This small molecule binds to this protein.
Small molecule (SMILES): CC[C@H](C)[C@H](NC(=O)[C@H](CC(C)C)NC(=O)[C@H](CO)NC(=O)[C@H](CC1=CNCN1)NC(=O)[C@@H](NC(=O)[C@H](CC(C)C)NC(=O)[C@H](CO)NC(=O)[C@@H](NC(=O)[C@H](Cc1ccc(O)cc1)NC(=O)[C@H](CC(N)=O)NC(=O)[C@@H]([NH3+])CC(N)=O)[C@@H](C)O)[C@@H](C)CC)C(=O)N[C@@H](CCC(=O)O)C(=O)N[C@H](C=O)CCC(=O)O

Sequence of chain 3.A:
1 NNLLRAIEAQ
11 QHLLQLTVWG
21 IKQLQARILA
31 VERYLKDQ

Sequence of chain 1.A:
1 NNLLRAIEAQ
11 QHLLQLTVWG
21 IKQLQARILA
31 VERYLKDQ

Binding-site contacts:
Ligand atom ND2 contacts residue ASP13 of chain 3.B at 3.4 Å (salt-bridge).
Ligand atom C contacts residue ASN2 of chain 1.A at 3.3 Å.
Ligand atom CB contacts residue ASN2 of chain 1.A at 3.3 Å.
Ligand atom CD1 contacts residue ALA6 of chain 1.A at 3.4 Å (hydrophobic).
Ligand atom OD1 contacts residue ARG14 of chain 3.B at 3.2 Å (salt-bridge).
Ligand atom OD1 contacts residue ASP13 of chain 3.B at 3.5 Å (salt-bridge).
Ligand atom CG contacts residue ARG14 of chain 3.B at 3.3 Å.
Ligand atom CG2 contacts residue GLN11 of chain 3.A at 3.5 Å.
Ligand atom CE2 contacts residue HIS12 of chain 1.A at 3.5 Å.
Ligand atom CD1 contacts residue GLN10 of chain 1.A at 3.5 Å.
Ligand atom CD1 contacts residue ARG5 of chain 1.A at 3.5 Å.
Ligand atom N contacts residue ARG14 of chain 3.B at 3.0 Å (salt-bridge).
Ligand atom N contacts residue O0B1 of chain 3.D at 3.4 Å (h-bond).
Ligand atom N contacts residue ASP13 of chain 3.B at 3.0 Å (salt-bridge).
Ligand atom OE2 contacts residue ASN2 of chain 1.A at 2.9 Å (h-bond).
Ligand atom ND2 contacts residue ARG14 of chain 3.B at 3.5 Å (salt-bridge).
Ligand atom N contacts residue GLU15 of chain 3.B at 2.9 Å (salt-bridge).
Ligand atom NE2 contacts residue GLN15 of chain 3.A at 3.1 Å (h-bond).
Ligand atom CD2 contacts residue GLU15 of chain 3.B at 3.2 Å.
Ligand atom CA contacts residue O0B1 of chain 3.D at 2.6 Å.
Ligand atom N contacts residue O0B1 of chain 3.D at 2.9 Å (h-bond).
Ligand atom OH contacts residue HIS12 of chain 1.A at 3.3 Å.
Ligand atom O contacts residue O0B1 of chain 3.D at 3.4 Å (h-bond).
Ligand atom O contacts residue ASN2 of chain 1.A at 2.9 Å (h-bond).
Ligand atom CB contacts residue GLU15 of chain 3.B at 3.5 Å.
Ligand atom CG contacts residue ASN2 of chain 1.A at 3.1 Å.
Ligand atom CB contacts residue ARG14 of chain 3.B at 3.5 Å.
Ligand atom CG2 contacts residue GLN15 of chain 3.A at 3.2 Å.
Ligand atom N contacts residue GLU15 of chain 3.B at 3.2 Å (salt-bridge).
Ligand atom CD2 contacts residue ARG5 of chain 1.A at 3.4 Å.
Ligand atom CG contacts residue ASP13 of chain 3.B at 3.2 Å.
Ligand atom CD1 contacts residue GLN11 of chain 3.A at 3.4 Å.
Ligand atom CZ contacts residue HIS12 of chain 1.A at 3.3 Å.
Ligand atom CB contacts residue O0B1 of chain 3.D at 3.2 Å.
Ligand atom CD1 contacts residue LEU13 of chain 1.A at 3.4 Å (hydrophobic).
Ligand atom C contacts residue O0B1 of chain 3.D at 3.0 Å.
Ligand atom N contacts residue O0B1 of chain 3.D at 1.5 Å.
Ligand atom CE1 contacts residue GLN15 of chain 3.A at 3.2 Å.
Ligand atom CD contacts residue ASN2 of chain 1.A at 3.1 Å.
Ligand atom OG1 contacts residue O0B1 of chain 3.D at 2.7 Å (h-bond).

Sequence of chain 3.B:
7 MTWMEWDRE